The protein below binds the small molecule below.
Small molecule (SMILES): O=S(=O)(O)C[C@H](O)CNC1CCCCC1

Binding-site contacts:
Ligand atom NAL contacts residue ASP491 of chain 1.B at 2.5 Å (salt-bridge).
Ligand atom CAN contacts residue TYR58 of chain 1.B at 4.2 Å (hydrophobic).
Ligand atom OAB contacts residue LYS490 of chain 1.B at 2.8 Å (salt-bridge).
Ligand atom OAA contacts residue LYS490 of chain 1.B at 3.5 Å.
Ligand atom CAN contacts residue ASP491 of chain 1.B at 3.3 Å.
Ligand atom SAO contacts residue LYS490 of chain 1.B at 3.9 Å.
Ligand atom OAC contacts residue LYS490 of chain 1.B at 3.4 Å (salt-bridge).
Ligand atom OAC contacts residue GLY489 of chain 1.B at 4.0 Å.
Ligand atom OAB contacts residue GLY489 of chain 1.B at 3.3 Å.
Ligand atom CAI contacts residue ASP491 of chain 1.B at 3.4 Å.
Ligand atom CAJ contacts residue ASP491 of chain 1.B at 3.5 Å.
Ligand atom OAC contacts residue ASP491 of chain 1.B at 3.1 Å (salt-bridge).
Ligand atom CAG contacts residue TYR58 of chain 1.B at 3.9 Å (hydrophobic).
Ligand atom CAM contacts residue ASP491 of chain 1.B at 3.6 Å.
Ligand atom CAM contacts residue LYS490 of chain 1.B at 4.5 Å.
Ligand atom CAI contacts residue TYR58 of chain 1.B at 3.7 Å (hydrophobic).
Ligand atom CAH contacts residue ASP491 of chain 1.B at 3.7 Å.

Sequence of chain 1.B:
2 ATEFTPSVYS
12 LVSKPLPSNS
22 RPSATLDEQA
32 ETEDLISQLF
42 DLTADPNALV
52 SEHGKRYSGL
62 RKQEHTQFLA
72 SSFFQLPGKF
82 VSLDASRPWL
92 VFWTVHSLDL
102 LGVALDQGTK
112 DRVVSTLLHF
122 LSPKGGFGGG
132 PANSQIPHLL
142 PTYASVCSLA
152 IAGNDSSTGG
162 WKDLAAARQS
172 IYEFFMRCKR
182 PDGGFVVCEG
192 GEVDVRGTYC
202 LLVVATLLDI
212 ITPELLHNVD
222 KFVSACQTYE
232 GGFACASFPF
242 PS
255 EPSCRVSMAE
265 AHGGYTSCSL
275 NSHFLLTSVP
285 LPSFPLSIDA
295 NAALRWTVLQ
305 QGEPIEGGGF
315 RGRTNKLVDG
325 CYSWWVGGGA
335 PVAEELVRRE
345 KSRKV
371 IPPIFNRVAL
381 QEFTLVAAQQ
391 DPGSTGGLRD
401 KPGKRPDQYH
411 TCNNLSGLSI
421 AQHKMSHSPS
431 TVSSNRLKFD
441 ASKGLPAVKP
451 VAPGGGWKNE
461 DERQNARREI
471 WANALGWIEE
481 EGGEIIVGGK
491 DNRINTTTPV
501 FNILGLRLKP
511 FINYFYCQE